Sequence of chain 1.B:
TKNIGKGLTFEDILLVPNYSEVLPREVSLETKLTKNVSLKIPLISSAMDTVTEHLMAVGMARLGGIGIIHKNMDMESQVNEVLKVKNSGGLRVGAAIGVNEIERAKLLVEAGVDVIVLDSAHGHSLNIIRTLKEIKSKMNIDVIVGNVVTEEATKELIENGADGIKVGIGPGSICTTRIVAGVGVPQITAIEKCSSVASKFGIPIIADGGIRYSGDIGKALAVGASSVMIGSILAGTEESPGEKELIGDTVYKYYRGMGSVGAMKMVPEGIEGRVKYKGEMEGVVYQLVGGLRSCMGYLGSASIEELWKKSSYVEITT

The protein below binds the small molecule below.
Small molecule (SMILES): O=c1[nH]cnc2c1ncn2[C@@H]1O[C@H](COP(=O)(O)O)[C@@H](O)[C@H]1O

Binding-site contacts:
Ligand atom N7 contacts residue GLY262 of chain 1.B at 3.7 Å.
Ligand atom O1P contacts residue GLY177 of chain 1.B at 3.2 Å.
Ligand atom O6 contacts residue MET263 of chain 1.B at 3.2 Å (h-bond).
Ligand atom O3' contacts residue MET234 of chain 1.B at 3.8 Å.
Ligand atom O3P contacts residue TYR260 of chain 1.B at 3.0 Å (h-bond).
Ligand atom C5 contacts residue MET263 of chain 1.B at 3.7 Å (hydrophobic).
Ligand atom P contacts residue GLY177 of chain 1.B at 3.8 Å.
Ligand atom O1P contacts residue GLY214 of chain 1.B at 3.8 Å.
Ligand atom O3' contacts residue SER51 of chain 1.B at 2.9 Å (h-bond).
Ligand atom C8 contacts residue MET53 of chain 1.B at 3.6 Å (hydrophobic).
Ligand atom C2 contacts residue CYS180 of chain 1.B at 3.5 Å (hydrophobic).
Ligand atom O6 contacts residue GLY291 of chain 1.B at 3.4 Å.
Ligand atom C2' contacts residue ASP213 of chain 1.B at 3.7 Å.
Ligand atom C3' contacts residue SER51 of chain 1.B at 3.6 Å.
Ligand atom O6 contacts residue GLY262 of chain 1.B at 3.4 Å.
Ligand atom O3' contacts residue ASP213 of chain 1.B at 2.4 Å (salt-bridge).
Ligand atom O6 contacts residue GLY264 of chain 1.B at 2.8 Å (h-bond).
Ligand atom O3P contacts residue SER178 of chain 1.B at 2.8 Å (h-bond).
Ligand atom C6 contacts residue GLY264 of chain 1.B at 3.5 Å.
Ligand atom O2P contacts residue SER237 of chain 1.B at 3.1 Å (h-bond).
Ligand atom O2P contacts residue GLY236 of chain 1.B at 2.8 Å (h-bond).
Ligand atom C6 contacts residue GLU290 of chain 1.B at 3.8 Å.
Ligand atom O5' contacts residue GLY214 of chain 1.B at 3.5 Å.
Ligand atom C2 contacts residue C641 of chain 1.K at 3.4 Å.
Ligand atom O1P contacts residue SER178 of chain 1.B at 3.4 Å (h-bond).
Ligand atom C4' contacts residue ASP213 of chain 1.B at 3.7 Å.
Ligand atom O3P contacts residue ILE179 of chain 1.B at 3.5 Å.
Ligand atom O1P contacts residue GLY215 of chain 1.B at 3.0 Å (h-bond).
Ligand atom N7 contacts residue MET263 of chain 1.B at 3.0 Å (h-bond).
Ligand atom N1 contacts residue C641 of chain 1.K at 3.6 Å.
Ligand atom C5' contacts residue TYR260 of chain 1.B at 3.7 Å (hydrophobic).
Ligand atom O3P contacts residue SER237 of chain 1.B at 3.2 Å.
Ligand atom C2 contacts residue GLU290 of chain 1.B at 3.4 Å.
Ligand atom O5' contacts residue GLY177 of chain 1.B at 3.4 Å.
Ligand atom N3 contacts residue C641 of chain 1.K at 3.5 Å.
Ligand atom C3' contacts residue ASP213 of chain 1.B at 3.5 Å.
Ligand atom O2' contacts residue ASP213 of chain 1.B at 2.5 Å (salt-bridge).
Ligand atom N3 contacts residue CYS180 of chain 1.B at 3.7 Å.
Ligand atom N1 contacts residue GLU290 of chain 1.B at 2.7 Å (salt-bridge).
Ligand atom C5' contacts residue ILE179 of chain 1.B at 3.8 Å (hydrophobic).